Sequence of chain 2.A:
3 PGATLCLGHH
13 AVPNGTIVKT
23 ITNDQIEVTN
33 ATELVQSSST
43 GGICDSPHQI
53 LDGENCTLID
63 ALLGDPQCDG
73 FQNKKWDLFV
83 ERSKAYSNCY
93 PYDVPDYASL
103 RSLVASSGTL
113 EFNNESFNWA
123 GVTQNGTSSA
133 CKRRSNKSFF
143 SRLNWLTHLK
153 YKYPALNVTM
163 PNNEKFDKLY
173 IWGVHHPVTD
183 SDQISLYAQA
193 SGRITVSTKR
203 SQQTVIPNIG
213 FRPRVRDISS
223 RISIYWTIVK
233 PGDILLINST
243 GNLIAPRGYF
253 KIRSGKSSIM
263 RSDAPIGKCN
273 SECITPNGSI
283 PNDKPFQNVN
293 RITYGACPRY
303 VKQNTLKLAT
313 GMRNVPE

Binding-site contacts:
Ligand atom C5 contacts residue VAL291 of chain 2.A at 4.3 Å (hydrophobic).
Ligand atom C2 contacts residue VAL291 of chain 2.A at 3.9 Å (hydrophobic).
Ligand atom C8 contacts residue SER39 of chain 2.A at 3.5 Å.
Ligand atom N2 contacts residue VAL291 of chain 2.A at 3.5 Å (h-bond).
Ligand atom C4 contacts residue ASN279 of chain 2.A at 4.2 Å.
Ligand atom C2 contacts residue ASN279 of chain 2.A at 2.5 Å.
Ligand atom C8 contacts residue ASN279 of chain 2.A at 4.5 Å.
Ligand atom C6 contacts residue ASN292 of chain 2.A at 3.9 Å.
Ligand atom C3 contacts residue VAL291 of chain 2.A at 4.0 Å (hydrophobic).
Ligand atom C1 contacts residue ASN279 of chain 2.A at 1.4 Å.
Ligand atom C1 contacts residue VAL291 of chain 2.A at 3.5 Å (hydrophobic).
Ligand atom C7 contacts residue ASN279 of chain 2.A at 3.2 Å.
Ligand atom C5 contacts residue ASN292 of chain 2.A at 3.8 Å.
Ligand atom N2 contacts residue ASN279 of chain 2.A at 3.0 Å (h-bond).
Ligand atom C7 contacts residue VAL291 of chain 2.A at 4.4 Å (hydrophobic).
Ligand atom C5 contacts residue ASN279 of chain 2.A at 3.6 Å.
Ligand atom O5 contacts residue ASN292 of chain 2.A at 3.6 Å.
Ligand atom O5 contacts residue VAL291 of chain 2.A at 4.3 Å.
Ligand atom C1 contacts residue ASN292 of chain 2.A at 4.0 Å.
Ligand atom C8 contacts residue VAL291 of chain 2.A at 4.3 Å (hydrophobic).
Ligand atom O7 contacts residue ASN279 of chain 2.A at 3.1 Å (h-bond).
Ligand atom O5 contacts residue ASN279 of chain 2.A at 2.4 Å (h-bond).
Ligand atom C3 contacts residue ASN279 of chain 2.A at 3.8 Å.

This protein binds this small molecule.
Small molecule (SMILES): CC(=O)N[C@H]1[C@H](O[C@H]2[C@H](O)[C@@H](NC(C)=O)CO[C@@H]2CO)O[C@H](CO)[C@@H](O)[C@@H]1O